The protein below binds the small molecule below.
Small molecule (SMILES): CC(=O)N[C@@H]1[C@@H](O)[C@H](O)[C@@H](CO)O[C@H]1O

Sequence of chain 1.A:
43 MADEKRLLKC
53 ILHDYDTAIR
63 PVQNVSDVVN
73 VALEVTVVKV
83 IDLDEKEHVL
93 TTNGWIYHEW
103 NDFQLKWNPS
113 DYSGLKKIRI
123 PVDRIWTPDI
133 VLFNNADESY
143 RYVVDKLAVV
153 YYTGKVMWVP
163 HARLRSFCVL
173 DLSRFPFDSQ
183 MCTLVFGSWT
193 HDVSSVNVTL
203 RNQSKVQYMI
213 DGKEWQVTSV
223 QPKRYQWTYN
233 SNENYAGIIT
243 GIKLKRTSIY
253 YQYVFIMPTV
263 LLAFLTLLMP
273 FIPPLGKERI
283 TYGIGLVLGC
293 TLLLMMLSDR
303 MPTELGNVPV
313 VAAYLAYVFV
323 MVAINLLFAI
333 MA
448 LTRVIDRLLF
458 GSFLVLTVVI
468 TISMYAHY

Binding-site contacts:
Ligand atom C3 contacts residue ASN199 of chain 1.A at 3.8 Å.
Ligand atom O5 contacts residue ASN199 of chain 1.A at 2.4 Å (h-bond).
Ligand atom C2 contacts residue ARG226 of chain 1.A at 4.5 Å.
Ligand atom C8 contacts residue VAL195 of chain 1.A at 3.9 Å (hydrophobic).
Ligand atom N2 contacts residue ASN199 of chain 1.A at 2.9 Å (h-bond).
Ligand atom C1 contacts residue ARG226 of chain 1.A at 3.2 Å.
Ligand atom C6 contacts residue ARG226 of chain 1.A at 3.9 Å.
Ligand atom C2 contacts residue ASN199 of chain 1.A at 2.5 Å.
Ligand atom O6 contacts residue THR201 of chain 1.A at 4.0 Å.
Ligand atom O5 contacts residue ARG226 of chain 1.A at 3.1 Å (salt-bridge).
Ligand atom C5 contacts residue ASN199 of chain 1.A at 3.7 Å.
Ligand atom C7 contacts residue ASN199 of chain 1.A at 3.1 Å.
Ligand atom C5 contacts residue ARG226 of chain 1.A at 3.2 Å.
Ligand atom C8 contacts residue ASN199 of chain 1.A at 4.3 Å.
Ligand atom C6 contacts residue THR201 of chain 1.A at 4.4 Å.
Ligand atom O7 contacts residue ASN199 of chain 1.A at 3.0 Å (h-bond).
Ligand atom C4 contacts residue ASN199 of chain 1.A at 4.2 Å.
Ligand atom C7 contacts residue VAL195 of chain 1.A at 4.5 Å (hydrophobic).
Ligand atom O6 contacts residue ARG226 of chain 1.A at 3.5 Å (salt-bridge).
Ligand atom C4 contacts residue ARG226 of chain 1.A at 4.4 Å.
Ligand atom C1 contacts residue ASN199 of chain 1.A at 1.4 Å.